Sequence of chain 1.H:
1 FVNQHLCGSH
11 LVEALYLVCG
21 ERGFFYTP

The protein below binds the small molecule below.
Small molecule (SMILES): Oc1cccc(O)c1

Sequence of chain 1.D:
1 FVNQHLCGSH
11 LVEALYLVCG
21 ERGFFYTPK

Sequence of chain 1.L:
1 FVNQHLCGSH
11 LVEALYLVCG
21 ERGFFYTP

Sequence of chain 1.K:
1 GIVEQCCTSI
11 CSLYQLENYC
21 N

Binding-site contacts:
Ligand atom C1 contacts residue CYS6 of chain 1.K at 3.3 Å (hydrophobic).
Ligand atom C4 contacts residue HIS5 of chain 1.H at 4.1 Å.
Ligand atom C4 contacts residue HIS10 of chain 1.L at 3.8 Å.
Ligand atom C3 contacts residue CYS11 of chain 1.K at 4.5 Å (hydrophobic).
Ligand atom O3 contacts residue ALA14 of chain 1.L at 3.5 Å.
Ligand atom C6 contacts residue CYS6 of chain 1.K at 3.2 Å (hydrophobic).
Ligand atom C3 contacts residue HIS5 of chain 1.H at 3.5 Å.
Ligand atom C2 contacts residue LEU11 of chain 1.L at 4.0 Å (hydrophobic).
Ligand atom C2 contacts residue LEU16 of chain 1.K at 4.4 Å (hydrophobic).
Ligand atom O1 contacts residue SER9 of chain 1.K at 3.4 Å (h-bond).
Ligand atom O1 contacts residue CYS6 of chain 1.K at 2.5 Å (h-bond).
Ligand atom C5 contacts residue HIS10 of chain 1.L at 4.1 Å.
Ligand atom C5 contacts residue HIS5 of chain 1.H at 4.5 Å.
Ligand atom C1 contacts residue LEU11 of chain 1.L at 3.7 Å (hydrophobic).
Ligand atom O1 contacts residue LEU11 of chain 1.L at 4.2 Å.
Ligand atom C1 contacts residue CYS11 of chain 1.K at 3.9 Å (hydrophobic).
Ligand atom C2 contacts residue ILE10 of chain 1.K at 4.4 Å (hydrophobic).
Ligand atom C3 contacts residue ALA14 of chain 1.L at 4.3 Å (hydrophobic).
Ligand atom O1 contacts residue CYS11 of chain 1.K at 2.8 Å (h-bond).
Ligand atom C3 contacts residue LEU16 of chain 1.K at 4.4 Å (hydrophobic).
Ligand atom O3 contacts residue HIS5 of chain 1.H at 3.4 Å (h-bond).
Ligand atom C5 contacts residue LEU6 of chain 1.H at 4.1 Å (hydrophobic).
Ligand atom O3 contacts residue CYS11 of chain 1.K at 4.4 Å.
Ligand atom O3 contacts residue LEU16 of chain 1.K at 4.0 Å.
Ligand atom C1 contacts residue ILE10 of chain 1.K at 4.4 Å (hydrophobic).
Ligand atom O3 contacts residue LEU17 of chain 1.D at 3.5 Å.
Ligand atom C3 contacts residue LEU11 of chain 1.L at 4.2 Å (hydrophobic).
Ligand atom C2 contacts residue CYS11 of chain 1.K at 3.5 Å (hydrophobic).
Ligand atom O1 contacts residue ILE10 of chain 1.K at 3.4 Å.
Ligand atom C6 contacts residue LEU11 of chain 1.L at 3.5 Å (hydrophobic).
Ligand atom C6 contacts residue CYS7 of chain 1.L at 3.8 Å (hydrophobic).
Ligand atom C5 contacts residue LEU11 of chain 1.L at 3.7 Å (hydrophobic).
Ligand atom C2 contacts residue HIS5 of chain 1.H at 4.0 Å.
Ligand atom C5 contacts residue CYS7 of chain 1.L at 3.8 Å (hydrophobic).
Ligand atom C4 contacts residue LEU11 of chain 1.L at 3.7 Å (hydrophobic).